This small molecule binds to this protein.
Small molecule (SMILES): CC(=O)N[C@@H]1[C@@H](O)[C@H](O)[C@@H](CO)O[C@H]1O

Binding-site contacts:
Ligand atom C6 contacts residue LEU252 of chain 1.A at 3.9 Å (hydrophobic).
Ligand atom C5 contacts residue LEU252 of chain 1.A at 4.2 Å (hydrophobic).
Ligand atom C3 contacts residue ASN276 of chain 1.A at 3.7 Å.
Ligand atom O5 contacts residue ASN276 of chain 1.A at 2.4 Å (h-bond).
Ligand atom C2 contacts residue ASN276 of chain 1.A at 2.4 Å.
Ligand atom C5 contacts residue ASN276 of chain 1.A at 3.7 Å.
Ligand atom N2 contacts residue ASN276 of chain 1.A at 2.7 Å (h-bond).
Ligand atom O6 contacts residue LEU252 of chain 1.A at 3.6 Å.
Ligand atom C8 contacts residue ASN276 of chain 1.A at 4.3 Å.
Ligand atom O5 contacts residue LEU252 of chain 1.A at 4.0 Å.
Ligand atom C7 contacts residue ASN276 of chain 1.A at 3.3 Å.
Ligand atom C1 contacts residue ASN276 of chain 1.A at 1.4 Å.
Ligand atom C6 contacts residue ASN276 of chain 1.A at 4.2 Å.
Ligand atom C4 contacts residue ASN276 of chain 1.A at 4.3 Å.
Ligand atom O7 contacts residue ASN276 of chain 1.A at 3.4 Å (h-bond).

Sequence of chain 1.A:
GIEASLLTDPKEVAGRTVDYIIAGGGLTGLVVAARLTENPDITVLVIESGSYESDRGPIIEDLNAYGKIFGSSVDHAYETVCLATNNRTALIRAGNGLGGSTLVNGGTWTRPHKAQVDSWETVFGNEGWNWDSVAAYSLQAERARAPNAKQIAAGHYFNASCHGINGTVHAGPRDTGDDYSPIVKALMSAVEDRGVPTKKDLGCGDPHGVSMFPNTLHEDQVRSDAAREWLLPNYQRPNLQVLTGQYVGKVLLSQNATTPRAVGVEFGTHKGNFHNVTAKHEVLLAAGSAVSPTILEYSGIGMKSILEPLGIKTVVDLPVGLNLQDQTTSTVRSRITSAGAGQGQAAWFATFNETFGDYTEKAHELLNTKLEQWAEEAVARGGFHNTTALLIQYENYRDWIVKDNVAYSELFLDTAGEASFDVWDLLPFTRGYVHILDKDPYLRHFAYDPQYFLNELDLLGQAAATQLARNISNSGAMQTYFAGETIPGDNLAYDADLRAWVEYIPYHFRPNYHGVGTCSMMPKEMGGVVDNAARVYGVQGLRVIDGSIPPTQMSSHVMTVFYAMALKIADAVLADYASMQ